This protein binds this small molecule.
Small molecule (SMILES): CC(=O)N[C@@H]1[C@@H](O)[C@H](O)[C@@H](CO)O[C@H]1O

Binding-site contacts:
Ligand atom C2 contacts residue ASN235 of chain 2.A at 2.5 Å.
Ligand atom C1 contacts residue ASN235 of chain 2.A at 1.5 Å.
Ligand atom C8 contacts residue PRO234 of chain 2.A at 4.3 Å (hydrophobic).
Ligand atom C7 contacts residue ASN235 of chain 2.A at 3.1 Å.
Ligand atom O7 contacts residue ASN235 of chain 2.A at 2.8 Å (h-bond).
Ligand atom C5 contacts residue ASN235 of chain 2.A at 3.8 Å.
Ligand atom N2 contacts residue ASN235 of chain 2.A at 2.9 Å (h-bond).
Ligand atom C4 contacts residue ASN235 of chain 2.A at 4.3 Å.
Ligand atom C8 contacts residue ASN235 of chain 2.A at 4.3 Å.
Ligand atom O5 contacts residue ASN235 of chain 2.A at 2.5 Å (h-bond).
Ligand atom C3 contacts residue ASN235 of chain 2.A at 3.8 Å.

Sequence of chain 2.A:
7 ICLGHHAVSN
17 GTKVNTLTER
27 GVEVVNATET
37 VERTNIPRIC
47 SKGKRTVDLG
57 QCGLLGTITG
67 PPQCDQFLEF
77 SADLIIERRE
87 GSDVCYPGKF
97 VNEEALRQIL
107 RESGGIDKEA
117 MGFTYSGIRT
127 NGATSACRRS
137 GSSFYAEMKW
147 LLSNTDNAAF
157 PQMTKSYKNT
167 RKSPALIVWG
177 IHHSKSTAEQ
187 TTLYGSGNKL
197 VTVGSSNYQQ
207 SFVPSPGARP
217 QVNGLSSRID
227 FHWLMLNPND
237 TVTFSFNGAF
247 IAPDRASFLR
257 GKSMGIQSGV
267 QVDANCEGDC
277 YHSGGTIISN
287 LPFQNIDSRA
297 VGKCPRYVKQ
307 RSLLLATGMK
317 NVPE